Binding-site contacts:
Ligand atom C7 contacts residue ASP169 of chain 1.A at 3.4 Å.
Ligand atom N contacts residue GOL1 of chain 1.C at 3.7 Å.
Ligand atom C17 contacts residue MET104 of chain 1.A at 3.5 Å (hydrophobic).
Ligand atom C5 contacts residue GLY30 of chain 1.A at 3.7 Å.
Ligand atom C7 contacts residue GOL1 of chain 1.C at 3.8 Å.
Ligand atom C14 contacts residue LEU158 of chain 1.A at 3.6 Å (hydrophobic).
Ligand atom C1 contacts residue LEU29 of chain 1.A at 3.6 Å (hydrophobic).
Ligand atom N contacts residue LEU29 of chain 1.A at 3.4 Å (h-bond).
Ligand atom C contacts residue GOL1 of chain 1.C at 3.8 Å.
Ligand atom C13 contacts residue LEU107 of chain 1.A at 3.3 Å (hydrophobic).
Ligand atom C contacts residue LEU29 of chain 1.A at 3.5 Å (hydrophobic).
Ligand atom O1 contacts residue GLY110 of chain 1.A at 3.5 Å.
Ligand atom C8 contacts residue ASP169 of chain 1.A at 3.4 Å.
Ligand atom C10 contacts residue LEU158 of chain 1.A at 3.7 Å (hydrophobic).
Ligand atom CL contacts residue LYS36 of chain 1.A at 3.8 Å.
Ligand atom C14 contacts residue GLU105 of chain 1.A at 3.3 Å.
Ligand atom C16 contacts residue LEU158 of chain 1.A at 3.5 Å (hydrophobic).
Ligand atom CL contacts residue GLU31 of chain 1.A at 3.6 Å.
Ligand atom C15 contacts residue LEU158 of chain 1.A at 3.3 Å (hydrophobic).
Ligand atom C15 contacts residue ALA54 of chain 1.A at 3.5 Å (hydrophobic).
Ligand atom C7 contacts residue VAL37 of chain 1.A at 3.7 Å (hydrophobic).
Ligand atom C11 contacts residue LEU158 of chain 1.A at 3.6 Å (hydrophobic).
Ligand atom C6 contacts residue VAL37 of chain 1.A at 3.5 Å (hydrophobic).
Ligand atom C12 contacts residue LEU158 of chain 1.A at 3.6 Å (hydrophobic).
Ligand atom C14 contacts residue ALA54 of chain 1.A at 3.4 Å (hydrophobic).
Ligand atom CL contacts residue GLY35 of chain 1.A at 3.3 Å.
Ligand atom N3 contacts residue PHE106 of chain 1.A at 3.8 Å.
Ligand atom N4 contacts residue VAL37 of chain 1.A at 3.5 Å.
Ligand atom N3 contacts residue LEU107 of chain 1.A at 2.9 Å (h-bond).
Ligand atom CL contacts residue GLY32 of chain 1.A at 3.5 Å.
Ligand atom C8 contacts residue GOL1 of chain 1.C at 3.7 Å.
Ligand atom C14 contacts residue LEU107 of chain 1.A at 3.8 Å (hydrophobic).
Ligand atom N5 contacts residue GLY168 of chain 1.A at 3.4 Å (h-bond).
Ligand atom C10 contacts residue ASN156 of chain 1.A at 3.7 Å.
Ligand atom N1 contacts residue GLY30 of chain 1.A at 3.5 Å.
Ligand atom C10 contacts residue ARG155 of chain 1.A at 3.6 Å.
Ligand atom C17 contacts residue LEU158 of chain 1.A at 3.7 Å (hydrophobic).
Ligand atom N1 contacts residue GOL1 of chain 1.C at 2.8 Å (h-bond).
Ligand atom C17 contacts residue GLY168 of chain 1.A at 3.7 Å.
Ligand atom C5 contacts residue VAL37 of chain 1.A at 3.6 Å (hydrophobic).

Sequence of chain 1.A:
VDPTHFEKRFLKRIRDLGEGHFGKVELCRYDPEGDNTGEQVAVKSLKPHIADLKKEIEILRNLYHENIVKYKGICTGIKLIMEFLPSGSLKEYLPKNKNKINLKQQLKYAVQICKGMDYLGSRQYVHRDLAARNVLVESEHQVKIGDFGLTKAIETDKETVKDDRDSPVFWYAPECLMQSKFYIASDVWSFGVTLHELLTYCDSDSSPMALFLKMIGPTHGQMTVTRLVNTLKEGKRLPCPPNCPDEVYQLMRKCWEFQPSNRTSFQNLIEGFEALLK

The small molecule below binds the protein below.
Small molecule (SMILES): COc1ccc(Cl)cc1-c1nn(C)cc1NC(=O)c1cncc2cn[nH]c12